This protein binds this small molecule.
Small molecule (SMILES): CC(=O)N[C@H]1[C@H](O[C@H]2[C@H](O)[C@@H](NC(C)=O)CO[C@@H]2CO)O[C@H](CO)[C@@H](O)[C@@H]1O

Sequence of chain 1.M:
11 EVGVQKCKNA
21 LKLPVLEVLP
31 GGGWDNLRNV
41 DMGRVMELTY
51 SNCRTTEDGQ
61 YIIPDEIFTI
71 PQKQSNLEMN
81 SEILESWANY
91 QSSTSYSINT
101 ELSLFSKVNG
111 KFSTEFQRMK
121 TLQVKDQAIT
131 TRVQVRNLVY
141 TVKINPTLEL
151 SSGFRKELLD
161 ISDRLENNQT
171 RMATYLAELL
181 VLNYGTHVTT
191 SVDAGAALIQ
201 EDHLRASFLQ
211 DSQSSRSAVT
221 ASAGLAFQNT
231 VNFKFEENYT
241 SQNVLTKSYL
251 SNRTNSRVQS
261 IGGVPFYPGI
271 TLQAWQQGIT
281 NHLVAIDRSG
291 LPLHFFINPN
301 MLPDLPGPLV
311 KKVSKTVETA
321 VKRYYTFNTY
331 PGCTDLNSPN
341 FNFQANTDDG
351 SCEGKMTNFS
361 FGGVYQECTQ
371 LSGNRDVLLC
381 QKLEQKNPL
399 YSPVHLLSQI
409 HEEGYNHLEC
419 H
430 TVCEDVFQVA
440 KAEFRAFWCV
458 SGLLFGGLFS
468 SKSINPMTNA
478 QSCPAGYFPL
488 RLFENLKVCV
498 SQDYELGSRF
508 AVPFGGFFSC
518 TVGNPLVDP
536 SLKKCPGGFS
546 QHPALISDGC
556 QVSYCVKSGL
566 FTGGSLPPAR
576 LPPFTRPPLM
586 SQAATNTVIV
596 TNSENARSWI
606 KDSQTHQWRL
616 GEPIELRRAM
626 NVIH

Binding-site contacts:
Ligand atom C3 contacts residue ASN168 of chain 1.L at 3.8 Å.
Ligand atom N2 contacts residue ASN168 of chain 1.L at 2.9 Å (h-bond).
Ligand atom C7 contacts residue THR590 of chain 1.L at 4.4 Å.
Ligand atom C2 contacts residue GLN587 of chain 1.L at 4.5 Å.
Ligand atom C2 contacts residue ASN168 of chain 1.L at 2.5 Å.
Ligand atom C5 contacts residue ASN168 of chain 1.L at 3.7 Å.
Ligand atom C4 contacts residue ASN168 of chain 1.L at 4.3 Å.
Ligand atom O7 contacts residue THR590 of chain 1.L at 4.0 Å.
Ligand atom C1 contacts residue ASN168 of chain 1.L at 1.4 Å.
Ligand atom O5 contacts residue ASN168 of chain 1.L at 2.4 Å (h-bond).
Ligand atom O7 contacts residue ASN168 of chain 1.L at 3.5 Å (h-bond).
Ligand atom O6 contacts residue GLN587 of chain 1.L at 4.4 Å.
Ligand atom C7 contacts residue ASN168 of chain 1.L at 3.3 Å.
Ligand atom O7 contacts residue GLN587 of chain 1.L at 3.8 Å.
Ligand atom C8 contacts residue ASN168 of chain 1.L at 4.4 Å.
Ligand atom C8 contacts residue CYS418 of chain 1.M at 4.3 Å (hydrophobic).
Ligand atom C8 contacts residue THR590 of chain 1.L at 4.5 Å.

Sequence of chain 1.L:
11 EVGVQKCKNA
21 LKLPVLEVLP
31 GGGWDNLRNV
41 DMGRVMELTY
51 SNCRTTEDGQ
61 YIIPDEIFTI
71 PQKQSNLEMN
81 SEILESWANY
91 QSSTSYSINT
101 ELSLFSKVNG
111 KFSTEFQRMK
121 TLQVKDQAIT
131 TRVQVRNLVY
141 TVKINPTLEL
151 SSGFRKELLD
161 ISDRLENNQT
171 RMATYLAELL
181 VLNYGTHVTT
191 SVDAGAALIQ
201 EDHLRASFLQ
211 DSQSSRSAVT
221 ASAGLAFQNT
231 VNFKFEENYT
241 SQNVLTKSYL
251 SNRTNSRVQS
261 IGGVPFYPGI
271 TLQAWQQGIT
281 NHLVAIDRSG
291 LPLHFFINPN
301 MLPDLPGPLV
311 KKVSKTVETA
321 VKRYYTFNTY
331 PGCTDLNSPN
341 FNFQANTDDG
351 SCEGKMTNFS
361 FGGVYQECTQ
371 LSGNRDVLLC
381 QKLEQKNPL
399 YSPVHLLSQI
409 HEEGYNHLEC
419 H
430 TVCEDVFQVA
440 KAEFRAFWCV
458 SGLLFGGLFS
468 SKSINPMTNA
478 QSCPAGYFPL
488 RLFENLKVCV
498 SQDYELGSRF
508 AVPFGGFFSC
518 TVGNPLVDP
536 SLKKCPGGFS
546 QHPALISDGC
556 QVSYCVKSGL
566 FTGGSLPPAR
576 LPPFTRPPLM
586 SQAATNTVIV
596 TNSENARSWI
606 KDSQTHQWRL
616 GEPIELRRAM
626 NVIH